This small molecule binds to this protein.
Small molecule (SMILES): Cc1noc(COc2cc(Cl)cc(CC(=O)Nc3cnccc3C)c2)n1

Sequence of chain 1.A:
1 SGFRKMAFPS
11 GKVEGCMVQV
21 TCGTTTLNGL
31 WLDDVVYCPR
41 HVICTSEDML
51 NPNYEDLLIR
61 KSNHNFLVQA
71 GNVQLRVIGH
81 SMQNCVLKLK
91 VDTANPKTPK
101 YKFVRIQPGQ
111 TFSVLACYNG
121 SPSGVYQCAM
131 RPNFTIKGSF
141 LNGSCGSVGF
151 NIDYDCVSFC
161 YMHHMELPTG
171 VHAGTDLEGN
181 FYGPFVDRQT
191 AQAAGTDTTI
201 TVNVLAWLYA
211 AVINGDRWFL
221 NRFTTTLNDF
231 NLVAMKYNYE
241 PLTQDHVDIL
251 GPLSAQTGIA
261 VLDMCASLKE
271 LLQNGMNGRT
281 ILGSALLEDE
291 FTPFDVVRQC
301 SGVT

Binding-site contacts:
Ligand atom C12 contacts residue GLU166 of chain 1.A at 3.6 Å.
Ligand atom O contacts residue GLN189 of chain 1.A at 3.2 Å (h-bond).
Ligand atom C7 contacts residue HIS41 of chain 1.A at 3.6 Å.
Ligand atom C15 contacts residue ASN142 of chain 1.A at 3.9 Å.
Ligand atom CL contacts residue ASP187 of chain 1.A at 3.2 Å.
Ligand atom C6 contacts residue MET49 of chain 1.A at 3.6 Å (hydrophobic).
Ligand atom N2 contacts residue PHE140 of chain 1.A at 3.4 Å.
Ligand atom C1 contacts residue GLN189 of chain 1.A at 3.8 Å.
Ligand atom C14 contacts residue ASN142 of chain 1.A at 3.9 Å.
Ligand atom C13 contacts residue LEU141 of chain 1.A at 3.9 Å (hydrophobic).
Ligand atom C contacts residue SER46 of chain 1.A at 3.5 Å.
Ligand atom C13 contacts residue PHE140 of chain 1.A at 3.2 Å (hydrophobic).
Ligand atom C10 contacts residue CYS145 of chain 1.A at 3.9 Å (hydrophobic).
Ligand atom N contacts residue SER46 of chain 1.A at 3.8 Å.
Ligand atom O2 contacts residue MET165 of chain 1.A at 3.5 Å.
Ligand atom N1 contacts residue CYS145 of chain 1.A at 3.5 Å (h-bond).
Ligand atom C14 contacts residue LEU141 of chain 1.A at 3.5 Å (hydrophobic).
Ligand atom N2 contacts residue GLU166 of chain 1.A at 3.5 Å.
Ligand atom C14 contacts residue PHE140 of chain 1.A at 3.7 Å (hydrophobic).
Ligand atom O1 contacts residue GLN189 of chain 1.A at 3.5 Å.
Ligand atom C13 contacts residue GLU166 of chain 1.A at 3.4 Å.
Ligand atom C7 contacts residue HIS164 of chain 1.A at 3.4 Å.
Ligand atom N2 contacts residue SER144 of chain 1.A at 3.8 Å.
Ligand atom N contacts residue MET49 of chain 1.A at 3.8 Å.
Ligand atom C5 contacts residue MET49 of chain 1.A at 3.2 Å (hydrophobic).
Ligand atom N2 contacts residue HIS163 of chain 1.A at 2.7 Å (h-bond).
Ligand atom CL contacts residue MET49 of chain 1.A at 3.6 Å.
Ligand atom N3 contacts residue GLN189 of chain 1.A at 3.5 Å (h-bond).
Ligand atom C15 contacts residue LEU141 of chain 1.A at 3.8 Å (hydrophobic).
Ligand atom CL contacts residue HIS41 of chain 1.A at 3.5 Å.
Ligand atom C2 contacts residue GLN189 of chain 1.A at 3.1 Å.
Ligand atom O2 contacts residue GLU166 of chain 1.A at 3.0 Å (salt-bridge).
Ligand atom C14 contacts residue GLU166 of chain 1.A at 3.7 Å.
Ligand atom C3 contacts residue GLN189 of chain 1.A at 3.4 Å.
Ligand atom N contacts residue GLN189 of chain 1.A at 3.7 Å.
Ligand atom C16 contacts residue ASN142 of chain 1.A at 3.7 Å.
Ligand atom O contacts residue MET49 of chain 1.A at 3.4 Å.
Ligand atom C10 contacts residue HIS164 of chain 1.A at 3.9 Å.
Ligand atom C9 contacts residue CYS145 of chain 1.A at 3.8 Å (hydrophobic).
Ligand atom C12 contacts residue HIS163 of chain 1.A at 3.0 Å.

Sequence of chain 2.A:
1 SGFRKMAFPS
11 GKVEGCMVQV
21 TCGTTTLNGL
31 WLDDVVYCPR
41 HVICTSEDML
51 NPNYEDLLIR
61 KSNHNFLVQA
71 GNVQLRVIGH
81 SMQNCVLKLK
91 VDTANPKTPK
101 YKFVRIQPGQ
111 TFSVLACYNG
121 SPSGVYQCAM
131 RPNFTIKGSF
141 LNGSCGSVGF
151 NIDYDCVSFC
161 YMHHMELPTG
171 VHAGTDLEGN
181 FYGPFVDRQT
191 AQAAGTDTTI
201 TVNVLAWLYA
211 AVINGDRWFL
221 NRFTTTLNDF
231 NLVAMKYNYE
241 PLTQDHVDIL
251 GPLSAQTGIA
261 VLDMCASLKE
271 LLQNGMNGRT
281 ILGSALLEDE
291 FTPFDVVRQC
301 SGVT